The protein below binds the small molecule below.
Small molecule (SMILES): CC(=O)N[C@H]1[C@H](O[C@H]2[C@H](O)[C@@H](NC(C)=O)CO[C@@H]2CO)O[C@H](CO)[C@@H](O[C@@H]2O[C@H](CO)[C@@H](O)[C@H](O)[C@@H]2O)[C@@H]1O

Sequence of chain 1.D:
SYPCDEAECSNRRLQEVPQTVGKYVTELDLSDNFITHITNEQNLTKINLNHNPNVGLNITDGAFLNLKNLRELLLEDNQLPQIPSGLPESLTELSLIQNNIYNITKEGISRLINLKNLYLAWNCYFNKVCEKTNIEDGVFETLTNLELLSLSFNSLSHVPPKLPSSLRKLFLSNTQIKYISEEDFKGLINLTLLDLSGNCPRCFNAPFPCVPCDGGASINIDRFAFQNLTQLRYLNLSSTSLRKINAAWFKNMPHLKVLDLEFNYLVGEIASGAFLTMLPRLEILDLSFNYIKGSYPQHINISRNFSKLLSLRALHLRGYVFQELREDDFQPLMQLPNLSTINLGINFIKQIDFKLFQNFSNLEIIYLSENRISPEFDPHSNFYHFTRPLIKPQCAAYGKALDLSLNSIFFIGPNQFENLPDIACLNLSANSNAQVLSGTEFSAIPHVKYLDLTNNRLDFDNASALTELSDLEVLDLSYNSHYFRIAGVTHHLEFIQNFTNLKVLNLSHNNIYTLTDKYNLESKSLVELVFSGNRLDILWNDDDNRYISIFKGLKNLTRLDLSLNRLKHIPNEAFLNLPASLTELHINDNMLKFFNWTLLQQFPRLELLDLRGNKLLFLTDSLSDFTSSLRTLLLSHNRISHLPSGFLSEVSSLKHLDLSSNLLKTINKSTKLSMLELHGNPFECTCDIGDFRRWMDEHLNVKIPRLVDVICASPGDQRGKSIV

Binding-site contacts:
Ligand atom O6 contacts residue GLU590 of chain 1.D at 2.4 Å (salt-bridge).
Ligand atom O7 contacts residue LYS454 of chain 1.D at 3.4 Å (salt-bridge).
Ligand atom C8 contacts residue ASP538 of chain 1.D at 3.7 Å.
Ligand atom O3 contacts residue GLN456 of chain 1.D at 3.0 Å (h-bond).
Ligand atom O6 contacts residue VAL592 of chain 1.D at 3.6 Å.
Ligand atom O7 contacts residue ASN568 of chain 1.D at 3.8 Å.
Ligand atom C1 contacts residue ASN568 of chain 1.D at 1.4 Å.
Ligand atom C7 contacts residue ASN568 of chain 1.D at 3.6 Å.
Ligand atom C1 contacts residue LYS454 of chain 1.D at 4.1 Å.
Ligand atom C8 contacts residue VAL536 of chain 1.D at 4.0 Å (hydrophobic).
Ligand atom C3 contacts residue ASN568 of chain 1.D at 3.8 Å.
Ligand atom O4 contacts residue LYS454 of chain 1.D at 3.5 Å (salt-bridge).
Ligand atom C7 contacts residue GLN456 of chain 1.D at 3.9 Å.
Ligand atom C7 contacts residue SER540 of chain 1.D at 3.8 Å.
Ligand atom N2 contacts residue ASP538 of chain 1.D at 2.8 Å (salt-bridge).
Ligand atom N2 contacts residue SER540 of chain 1.D at 3.9 Å.
Ligand atom O3 contacts residue LYS454 of chain 1.D at 3.5 Å (salt-bridge).
Ligand atom C3 contacts residue LYS454 of chain 1.D at 4.0 Å.
Ligand atom O5 contacts residue GLN456 of chain 1.D at 3.7 Å.
Ligand atom C2 contacts residue ASP538 of chain 1.D at 3.6 Å.
Ligand atom O7 contacts residue GLN456 of chain 1.D at 3.3 Å.
Ligand atom C2 contacts residue LYS454 of chain 1.D at 4.1 Å.
Ligand atom O5 contacts residue VAL592 of chain 1.D at 3.7 Å.
Ligand atom C6 contacts residue GLU590 of chain 1.D at 3.1 Å.
Ligand atom C7 contacts residue ASP538 of chain 1.D at 3.7 Å.
Ligand atom C4 contacts residue GLN456 of chain 1.D at 3.6 Å.
Ligand atom C7 contacts residue TYR512 of chain 1.D at 4.0 Å (hydrophobic).
Ligand atom C3 contacts residue GLN456 of chain 1.D at 3.6 Å.
Ligand atom O5 contacts residue ASN568 of chain 1.D at 2.3 Å (h-bond).
Ligand atom C6 contacts residue VAL592 of chain 1.D at 4.1 Å (hydrophobic).
Ligand atom O5 contacts residue LYS454 of chain 1.D at 4.0 Å.
Ligand atom N2 contacts residue ASN568 of chain 1.D at 2.9 Å (h-bond).
Ligand atom C8 contacts residue SER540 of chain 1.D at 3.8 Å.
Ligand atom C6 contacts residue VAL566 of chain 1.D at 3.7 Å (hydrophobic).
Ligand atom C3 contacts residue ASP538 of chain 1.D at 4.0 Å.
Ligand atom C2 contacts residue GLN456 of chain 1.D at 3.6 Å.
Ligand atom C1 contacts residue ASP538 of chain 1.D at 3.6 Å.
Ligand atom C5 contacts residue ASN568 of chain 1.D at 3.6 Å.
Ligand atom O7 contacts residue TYR512 of chain 1.D at 2.9 Å (h-bond).
Ligand atom C2 contacts residue ASN568 of chain 1.D at 2.4 Å.